Sequence of chain 1.C:
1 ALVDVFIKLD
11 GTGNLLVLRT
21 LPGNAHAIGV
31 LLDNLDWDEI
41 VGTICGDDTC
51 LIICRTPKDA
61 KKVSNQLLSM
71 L

Binding-site contacts:
Ligand atom CG contacts residue HIS26 of chain 1.A at 3.7 Å.
Ligand atom C contacts residue ASP48 of chain 1.C at 3.9 Å.
Ligand atom C contacts residue GLY46 of chain 1.C at 3.8 Å.
Ligand atom CA contacts residue ASP48 of chain 1.C at 3.9 Å.
Ligand atom N contacts residue THR43 of chain 1.A at 3.1 Å (h-bond).
Ligand atom NH2 contacts residue ASP47 of chain 2.A at 3.3 Å (salt-bridge).
Ligand atom CG contacts residue ASP48 of chain 1.C at 3.9 Å.
Ligand atom O contacts residue ILE44 of chain 1.A at 3.6 Å.
Ligand atom C contacts residue ASP47 of chain 1.C at 3.4 Å.
Ligand atom OXT contacts residue ASP48 of chain 1.C at 3.0 Å (salt-bridge).
Ligand atom CZ contacts residue HIS26 of chain 1.A at 3.9 Å.
Ligand atom C contacts residue CYS45 of chain 1.A at 3.9 Å (hydrophobic).
Ligand atom CD contacts residue HIS26 of chain 1.A at 3.5 Å.
Ligand atom O contacts residue CYS45 of chain 1.A at 2.9 Å (h-bond).
Ligand atom NE contacts residue VAL30 of chain 1.A at 3.1 Å.
Ligand atom N contacts residue ASP48 of chain 1.C at 2.9 Å (salt-bridge).
Ligand atom OXT contacts residue GLY46 of chain 1.C at 3.6 Å.
Ligand atom NH1 contacts residue ASP47 of chain 2.A at 2.9 Å (salt-bridge).
Ligand atom N contacts residue ASP33 of chain 1.A at 2.6 Å (salt-bridge).
Ligand atom N contacts residue THR49 of chain 1.C at 3.2 Å (h-bond).
Ligand atom CD contacts residue VAL30 of chain 1.A at 3.5 Å (hydrophobic).
Ligand atom CZ contacts residue ASP47 of chain 1.C at 3.8 Å.
Ligand atom CB contacts residue HIS26 of chain 1.A at 3.8 Å.
Ligand atom O contacts residue HIS26 of chain 1.A at 3.4 Å (h-bond).
Ligand atom CB contacts residue ASP33 of chain 1.A at 3.6 Å.
Ligand atom CA contacts residue THR43 of chain 1.A at 3.2 Å.
Ligand atom CZ contacts residue VAL30 of chain 1.A at 3.7 Å (hydrophobic).
Ligand atom C contacts residue THR43 of chain 1.A at 3.6 Å.
Ligand atom OXT contacts residue ASP47 of chain 1.C at 2.8 Å (salt-bridge).
Ligand atom CB contacts residue CYS45 of chain 1.A at 3.7 Å (hydrophobic).
Ligand atom O contacts residue GLY46 of chain 1.C at 3.1 Å.
Ligand atom CZ contacts residue ASP47 of chain 2.A at 3.6 Å.
Ligand atom NH1 contacts residue ASP47 of chain 1.C at 3.6 Å.
Ligand atom OXT contacts residue THR49 of chain 1.C at 3.2 Å (h-bond).
Ligand atom NH1 contacts residue HIS26 of chain 1.A at 2.8 Å.
Ligand atom NH2 contacts residue ARG1 of chain 2.E at 3.9 Å.
Ligand atom O contacts residue ASP47 of chain 1.C at 3.4 Å (salt-bridge).
Ligand atom NH2 contacts residue ASP47 of chain 1.C at 3.5 Å (salt-bridge).
Ligand atom CA contacts residue ASP33 of chain 1.A at 3.6 Å.
Ligand atom CG contacts residue ASP33 of chain 1.A at 3.7 Å.

Sequence of chain 2.A:
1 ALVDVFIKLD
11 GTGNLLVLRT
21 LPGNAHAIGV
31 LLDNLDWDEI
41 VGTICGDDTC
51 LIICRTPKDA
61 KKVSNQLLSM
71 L

This small molecule binds to this protein.
Small molecule (SMILES): NC(=[NH2+])NCCC[C@H](N)C(=O)O

Sequence of chain 1.A:
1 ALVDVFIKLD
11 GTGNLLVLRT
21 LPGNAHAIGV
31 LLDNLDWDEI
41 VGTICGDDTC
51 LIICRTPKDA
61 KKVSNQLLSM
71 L